Sequence of chain 1.B:
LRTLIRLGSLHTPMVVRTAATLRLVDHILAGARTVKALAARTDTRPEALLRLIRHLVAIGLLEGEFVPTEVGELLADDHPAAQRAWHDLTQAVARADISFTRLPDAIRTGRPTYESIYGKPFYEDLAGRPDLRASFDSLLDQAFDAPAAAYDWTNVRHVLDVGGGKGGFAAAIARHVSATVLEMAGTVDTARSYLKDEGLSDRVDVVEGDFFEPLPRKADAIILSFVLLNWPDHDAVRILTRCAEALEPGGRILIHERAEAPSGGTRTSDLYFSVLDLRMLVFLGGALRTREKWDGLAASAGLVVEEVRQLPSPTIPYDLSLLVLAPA

Binding-site contacts:
Ligand atom C26 contacts residue LEU357 of chain 1.B at 3.5 Å (hydrophobic).
Ligand atom C6 contacts residue TYR309 of chain 1.B at 3.5 Å (hydrophobic).
Ligand atom N1 contacts residue LEU170 of chain 1.B at 2.7 Å (h-bond).
Ligand atom C15 contacts residue PHE166 of chain 1.B at 3.5 Å (hydrophobic).
Ligand atom C14 contacts residue PHE166 of chain 1.B at 3.5 Å (hydrophobic).
Ligand atom O4 contacts residue TRP116 of chain 1.B at 3.6 Å.
Ligand atom C7 contacts residue TYR309 of chain 1.B at 3.1 Å (hydrophobic).
Ligand atom C28 contacts residue LEU170 of chain 1.B at 3.5 Å (hydrophobic).
Ligand atom O7 contacts residue PHE263 of chain 1.B at 2.9 Å.
Ligand atom O2 contacts residue TYR309 of chain 1.B at 3.6 Å.
Ligand atom C16 contacts residue PHE166 of chain 1.B at 3.6 Å (hydrophobic).
Ligand atom C14 contacts residue PHE152 of chain 1.B at 3.8 Å (hydrophobic).
Ligand atom C30 contacts residue ALA177 of chain 1.B at 3.5 Å (hydrophobic).
Ligand atom C30 contacts residue LEU170 of chain 1.B at 3.8 Å (hydrophobic).
Ligand atom C13 contacts residue MET317 of chain 1.B at 3.8 Å (hydrophobic).
Ligand atom O10 contacts residue ALA177 of chain 1.B at 3.7 Å.
Ligand atom C14 contacts residue MET317 of chain 1.B at 3.7 Å (hydrophobic).
Ligand atom O3 contacts residue TYR309 of chain 1.B at 3.1 Å (h-bond).
Ligand atom C20 contacts residue PHE263 of chain 1.B at 3.9 Å (hydrophobic).
Ligand atom O5 contacts residue ASN267 of chain 1.B at 2.9 Å (h-bond).
Ligand atom O5 contacts residue SAM1 of chain 1.L at 3.8 Å.
Ligand atom C2 contacts residue TYR309 of chain 1.B at 2.8 Å (hydrophobic).
Ligand atom C9 contacts residue TRP116 of chain 1.B at 3.6 Å (hydrophobic).
Ligand atom C22 contacts residue PHE263 of chain 1.B at 3.7 Å (hydrophobic).
Ligand atom C24 contacts residue LEU170 of chain 1.B at 3.3 Å (hydrophobic).
Ligand atom C18 contacts residue LEU170 of chain 1.B at 3.5 Å (hydrophobic).
Ligand atom C10 contacts residue LEU170 of chain 1.B at 3.8 Å (hydrophobic).
Ligand atom C29 contacts residue LEU170 of chain 1.B at 2.6 Å (hydrophobic).
Ligand atom C19 contacts residue LEU170 of chain 1.B at 3.7 Å (hydrophobic).
Ligand atom O9 contacts residue PHE263 of chain 1.B at 3.7 Å.
Ligand atom C1 contacts residue TYR309 of chain 1.B at 2.4 Å (hydrophobic).
Ligand atom C30 contacts residue ASP173 of chain 1.B at 3.6 Å.
Ligand atom C16 contacts residue ASN267 of chain 1.B at 3.7 Å.
Ligand atom C15 contacts residue MET317 of chain 1.B at 3.8 Å (hydrophobic).
Ligand atom C24 contacts residue SAM1 of chain 1.L at 3.9 Å.
Ligand atom O5 contacts residue PHE166 of chain 1.B at 3.9 Å.
Ligand atom O6 contacts residue LEU170 of chain 1.B at 3.4 Å.
Ligand atom O2 contacts residue LEU313 of chain 1.B at 3.6 Å.
Ligand atom O5 contacts residue TYR153 of chain 1.B at 3.7 Å.
Ligand atom C2 contacts residue PRO354 of chain 1.B at 3.9 Å (hydrophobic).

This small molecule binds to this protein.
Small molecule (SMILES): CC[C@@]1(O)C[C@H](O[C@H]2C[C@H](N(C)C)[C@H](O)[C@H](C)O2)c2c(cc3c(c2O)C(=O)c2c(O)cccc2C3=O)[C@H]1C(=O)OC